This small molecule binds to this protein.
Small molecule (SMILES): CCN(CC)P(=O)(O)O

Binding-site contacts:
Ligand atom P contacts residue GLY117 of chain 4.A at 3.7 Å.
Ligand atom N contacts residue SER198 of chain 4.A at 2.7 Å (h-bond).
Ligand atom OD contacts residue ALA199 of chain 4.A at 2.9 Å (h-bond).
Ligand atom C3 contacts residue PHE329 of chain 4.A at 3.7 Å (hydrophobic).
Ligand atom C3 contacts residue LEU286 of chain 4.A at 4.4 Å (hydrophobic).
Ligand atom C1 contacts residue TRP231 of chain 4.A at 3.5 Å (hydrophobic).
Ligand atom C3 contacts residue SER198 of chain 4.A at 3.5 Å.
Ligand atom C2 contacts residue GLY117 of chain 4.A at 3.5 Å.
Ligand atom N contacts residue HIS438 of chain 4.A at 4.4 Å.
Ligand atom C2 contacts residue TRP231 of chain 4.A at 3.3 Å (hydrophobic).
Ligand atom C2 contacts residue VAL288 of chain 4.A at 3.7 Å (hydrophobic).
Ligand atom O2 contacts residue HIS438 of chain 4.A at 2.8 Å (h-bond).
Ligand atom C1 contacts residue SER198 of chain 4.A at 3.1 Å.
Ligand atom OD contacts residue GLY117 of chain 4.A at 2.6 Å (h-bond).
Ligand atom C1 contacts residue PHE398 of chain 4.A at 4.1 Å (hydrophobic).
Ligand atom P contacts residue ALA199 of chain 4.A at 3.5 Å.
Ligand atom O2 contacts residue SER198 of chain 4.A at 2.5 Å (h-bond).
Ligand atom C3 contacts residue HIS438 of chain 4.A at 3.9 Å.
Ligand atom C4 contacts residue PHE329 of chain 4.A at 3.7 Å (hydrophobic).
Ligand atom OD contacts residue SER198 of chain 4.A at 2.6 Å (h-bond).
Ligand atom OD contacts residue GLY116 of chain 4.A at 2.7 Å (h-bond).
Ligand atom C3 contacts residue PHE398 of chain 4.A at 3.8 Å (hydrophobic).
Ligand atom P contacts residue HIS438 of chain 4.A at 3.7 Å.
Ligand atom C1 contacts residue ALA199 of chain 4.A at 4.3 Å (hydrophobic).
Ligand atom N contacts residue ALA199 of chain 4.A at 4.4 Å.
Ligand atom OD contacts residue GLY115 of chain 4.A at 3.7 Å.
Ligand atom C1 contacts residue GLY117 of chain 4.A at 4.2 Å.
Ligand atom P contacts residue GLY116 of chain 4.A at 4.0 Å.
Ligand atom O2 contacts residue GLY117 of chain 4.A at 4.4 Å.
Ligand atom O2 contacts residue GLY116 of chain 4.A at 4.2 Å.
Ligand atom N contacts residue PHE398 of chain 4.A at 4.3 Å.
Ligand atom P contacts residue SER198 of chain 4.A at 1.7 Å.
Ligand atom N contacts residue GLY117 of chain 4.A at 3.8 Å.

Sequence of chain 4.A:
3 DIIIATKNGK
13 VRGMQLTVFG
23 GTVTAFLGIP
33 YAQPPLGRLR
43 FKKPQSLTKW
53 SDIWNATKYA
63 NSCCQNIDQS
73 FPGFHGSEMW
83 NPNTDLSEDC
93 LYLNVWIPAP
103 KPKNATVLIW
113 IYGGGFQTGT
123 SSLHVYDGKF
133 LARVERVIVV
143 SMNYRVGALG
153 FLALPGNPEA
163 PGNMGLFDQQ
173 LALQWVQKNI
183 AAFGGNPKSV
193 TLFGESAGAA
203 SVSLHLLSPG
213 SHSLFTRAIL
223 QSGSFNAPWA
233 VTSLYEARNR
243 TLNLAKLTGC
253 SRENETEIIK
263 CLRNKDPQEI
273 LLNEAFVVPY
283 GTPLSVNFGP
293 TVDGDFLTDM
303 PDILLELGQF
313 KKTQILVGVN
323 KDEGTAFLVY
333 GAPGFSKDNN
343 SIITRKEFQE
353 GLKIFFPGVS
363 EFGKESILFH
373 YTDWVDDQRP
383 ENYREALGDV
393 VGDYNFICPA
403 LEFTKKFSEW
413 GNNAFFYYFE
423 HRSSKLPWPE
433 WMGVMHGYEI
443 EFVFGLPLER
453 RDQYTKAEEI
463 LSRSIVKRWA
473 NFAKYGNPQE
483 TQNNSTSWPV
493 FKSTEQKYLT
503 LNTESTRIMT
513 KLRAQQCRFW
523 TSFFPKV